This protein binds this small molecule.
Small molecule (SMILES): O=C(O)c1cccc(C(=O)O)c1C(=O)O

Sequence of chain 1.A:
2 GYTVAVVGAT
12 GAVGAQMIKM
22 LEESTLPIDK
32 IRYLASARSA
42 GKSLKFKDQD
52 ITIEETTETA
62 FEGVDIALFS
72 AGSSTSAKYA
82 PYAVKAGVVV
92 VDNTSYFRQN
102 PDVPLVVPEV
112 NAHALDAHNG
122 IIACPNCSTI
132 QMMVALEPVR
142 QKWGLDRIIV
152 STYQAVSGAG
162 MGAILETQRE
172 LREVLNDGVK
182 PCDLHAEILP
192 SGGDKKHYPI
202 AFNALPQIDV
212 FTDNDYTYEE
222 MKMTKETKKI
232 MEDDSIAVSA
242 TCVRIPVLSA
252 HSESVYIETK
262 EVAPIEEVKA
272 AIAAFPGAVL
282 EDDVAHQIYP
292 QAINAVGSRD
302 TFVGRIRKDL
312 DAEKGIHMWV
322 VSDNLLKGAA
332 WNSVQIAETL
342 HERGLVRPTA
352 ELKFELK

Binding-site contacts:
Ligand atom CAJ contacts residue LYS223 of chain 1.A at 3.7 Å.
Ligand atom OAC contacts residue THR95 of chain 1.A at 3.4 Å.
Ligand atom CAM contacts residue LYS223 of chain 1.A at 3.8 Å.
Ligand atom CAG contacts residue ACT1 of chain 1.I at 3.8 Å.
Ligand atom CAH contacts residue ACT1 of chain 1.I at 3.6 Å.
Ligand atom CAJ contacts residue NAP1 of chain 1.E at 3.8 Å.
Ligand atom CAG contacts residue GLY159 of chain 1.A at 3.9 Å.
Ligand atom CAG contacts residue NAP1 of chain 1.E at 4.0 Å.
Ligand atom OAC contacts residue SER74 of chain 1.A at 3.0 Å (h-bond).
Ligand atom OAA contacts residue NAP1 of chain 1.E at 2.9 Å.
Ligand atom OAE contacts residue NAP1 of chain 1.E at 3.5 Å (h-bond).
Ligand atom OAA contacts residue ASN127 of chain 1.A at 4.0 Å.
Ligand atom OAD contacts residue ASN127 of chain 1.A at 3.4 Å (h-bond).
Ligand atom OAB contacts residue NAP1 of chain 1.E at 3.9 Å.
Ligand atom CAO contacts residue LYS223 of chain 1.A at 3.8 Å.
Ligand atom CAK contacts residue NAP1 of chain 1.E at 3.5 Å.
Ligand atom OAA contacts residue ASN94 of chain 1.A at 4.0 Å.
Ligand atom CAH contacts residue NAP1 of chain 1.E at 3.8 Å.
Ligand atom OAD contacts residue ARG99 of chain 1.A at 2.8 Å (salt-bridge).
Ligand atom CAL contacts residue SER96 of chain 1.A at 3.5 Å.
Ligand atom CAJ contacts residue ARG99 of chain 1.A at 3.5 Å.
Ligand atom OAA contacts residue ARG99 of chain 1.A at 2.7 Å (salt-bridge).
Ligand atom OAD contacts residue SER96 of chain 1.A at 4.0 Å.
Ligand atom CAH contacts residue ACT1 of chain 1.H at 4.1 Å.
Ligand atom CAI contacts residue NAP1 of chain 1.E at 3.8 Å.
Ligand atom CAL contacts residue NAP1 of chain 1.E at 3.6 Å.
Ligand atom OAE contacts residue SER74 of chain 1.A at 3.6 Å.
Ligand atom OAC contacts residue SER96 of chain 1.A at 2.9 Å (h-bond).
Ligand atom CAJ contacts residue ASN127 of chain 1.A at 3.7 Å.
Ligand atom OAF contacts residue SER96 of chain 1.A at 2.6 Å (h-bond).
Ligand atom OAF contacts residue SER74 of chain 1.A at 3.4 Å (h-bond).
Ligand atom OAD contacts residue LYS223 of chain 1.A at 2.9 Å (salt-bridge).
Ligand atom CAM contacts residue NAP1 of chain 1.E at 3.8 Å.
Ligand atom CAG contacts residue ACT1 of chain 1.H at 4.0 Å.
Ligand atom CAL contacts residue LYS223 of chain 1.A at 3.8 Å.
Ligand atom CAN contacts residue NAP1 of chain 1.E at 3.5 Å.
Ligand atom CAO contacts residue NAP1 of chain 1.E at 3.5 Å.
Ligand atom OAF contacts residue LYS223 of chain 1.A at 3.1 Å (salt-bridge).
Ligand atom OAC contacts residue NAP1 of chain 1.E at 2.9 Å (h-bond).
Ligand atom CAL contacts residue SER74 of chain 1.A at 3.6 Å.